Sequence of chain 1.A:
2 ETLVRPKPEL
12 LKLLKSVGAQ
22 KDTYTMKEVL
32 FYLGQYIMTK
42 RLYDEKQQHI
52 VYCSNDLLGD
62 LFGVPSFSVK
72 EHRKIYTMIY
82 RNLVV

Binding-site contacts:
Ligand atom CD1 contacts residue TYR44 of chain 1.A at 3.2 Å (hydrophobic).
Ligand atom O contacts residue VAL70 of chain 1.A at 3.6 Å.
Ligand atom CD1 contacts residue GLN49 of chain 1.A at 3.4 Å.
Ligand atom O contacts residue TYR77 of chain 1.A at 3.0 Å (h-bond).
Ligand atom CD contacts residue M9E1 of chain 1.E at 1.3 Å.
Ligand atom OE1 contacts residue M9E1 of chain 1.E at 2.0 Å (h-bond).
Ligand atom CB contacts residue GLN49 of chain 1.A at 3.5 Å.
Ligand atom NE1 contacts residue LEU31 of chain 1.A at 2.9 Å (h-bond).
Ligand atom N contacts residue GLN49 of chain 1.A at 3.2 Å (h-bond).
Ligand atom CB contacts residue GLN49 of chain 1.A at 3.7 Å.
Ligand atom N contacts residue VAL70 of chain 1.A at 3.8 Å.
Ligand atom CE1 contacts residue ILE38 of chain 1.A at 3.8 Å (hydrophobic).
Ligand atom CD2 contacts residue HIS73 of chain 1.A at 3.8 Å.
Ligand atom N contacts residue TYR77 of chain 1.A at 3.2 Å (h-bond).
Ligand atom CB contacts residue VAL70 of chain 1.A at 3.8 Å (hydrophobic).
Ligand atom CB contacts residue GLN49 of chain 1.A at 3.9 Å.
Ligand atom NE1 contacts residue GLY35 of chain 1.A at 3.6 Å.
Ligand atom CZ2 contacts residue LEU31 of chain 1.A at 3.9 Å (hydrophobic).
Ligand atom CB contacts residue TYR77 of chain 1.A at 3.5 Å (hydrophobic).
Ligand atom CH2 contacts residue ILE38 of chain 1.A at 3.9 Å (hydrophobic).
Ligand atom CB contacts residue M9E1 of chain 1.E at 3.6 Å.
Ligand atom CG contacts residue M9E1 of chain 1.E at 2.5 Å.
Ligand atom N contacts residue GLN49 of chain 1.A at 3.0 Å (h-bond).
Ligand atom CG contacts residue GLN49 of chain 1.A at 3.1 Å.
Ligand atom CA contacts residue GLN49 of chain 1.A at 3.7 Å.
Ligand atom CA contacts residue TYR77 of chain 1.A at 3.6 Å (hydrophobic).
Ligand atom C contacts residue GLN49 of chain 1.A at 3.8 Å.
Ligand atom O contacts residue LYS28 of chain 1.A at 3.6 Å.
Ligand atom O contacts residue TYR77 of chain 1.A at 3.8 Å.
Ligand atom CZ contacts residue ILE38 of chain 1.A at 3.5 Å (hydrophobic).
Ligand atom N contacts residue M9E1 of chain 1.E at 3.5 Å.
Ligand atom CE2 contacts residue GLY35 of chain 1.A at 3.9 Å.
Ligand atom CD2 contacts residue HIS50 of chain 1.A at 3.8 Å.
Ligand atom C contacts residue TYR77 of chain 1.A at 3.4 Å (hydrophobic).
Ligand atom CE2 contacts residue LEU31 of chain 1.A at 3.7 Å (hydrophobic).
Ligand atom OH contacts residue LYS71 of chain 1.A at 3.9 Å.
Ligand atom CE2 contacts residue HIS50 of chain 1.A at 3.8 Å.
Ligand atom CA contacts residue GLN49 of chain 1.A at 3.6 Å.
Ligand atom C contacts residue VAL70 of chain 1.A at 3.6 Å (hydrophobic).
Ligand atom CD1 contacts residue GLN49 of chain 1.A at 3.6 Å.

A protein and the small-molecule ligand that binds it are described below.
Small molecule (SMILES): CC(C)C[C@H](NC(=O)[C@H](CCC(N)=O)NC(=O)[C@H](C)NC(=O)[C@H](CC1=CN=C2C=CC=CC12)NC(=O)[C@H](Cc1ccc(O)cc1)NC(=O)[C@H](CCC(N)=O)NC(=O)[C@H](CCC=O)NC(=O)[C@H](Cc1ccccc1)NC(=O)[C@@H](NC(=O)[C@@H](N)CC(C)C)[C@@H](C)O)C(=O)N[C@@H](CCC=O)C(=O)N[C@@H](CO)C(=O)N[C@@H](C)C(=O)N[C@@H](C)C(=O)O